Sequence of chain 1.C:
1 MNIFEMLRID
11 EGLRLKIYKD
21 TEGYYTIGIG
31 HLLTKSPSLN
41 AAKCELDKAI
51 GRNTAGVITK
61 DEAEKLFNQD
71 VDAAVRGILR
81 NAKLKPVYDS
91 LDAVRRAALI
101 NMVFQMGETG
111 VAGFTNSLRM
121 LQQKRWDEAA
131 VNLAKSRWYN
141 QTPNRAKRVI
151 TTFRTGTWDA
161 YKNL

Binding-site contacts:
Ligand atom C2 contacts residue CYS44 of chain 1.C at 4.0 Å (hydrophobic).
Ligand atom C4 contacts residue CYS44 of chain 1.C at 3.1 Å (hydrophobic).
Ligand atom S1 contacts residue GLU45 of chain 1.C at 3.6 Å.
Ligand atom C4 contacts residue GLU45 of chain 1.C at 4.2 Å.
Ligand atom S1 contacts residue CYS44 of chain 1.C at 1.9 Å (h-bond).
Ligand atom C3 contacts residue CYS44 of chain 1.C at 3.7 Å (hydrophobic).

This small molecule binds to this protein.
Small molecule (SMILES): CC1(C)C=C(CSS(C)(=O)=O)C(C)(C)N1[O]